Sequence of chain 1.B:
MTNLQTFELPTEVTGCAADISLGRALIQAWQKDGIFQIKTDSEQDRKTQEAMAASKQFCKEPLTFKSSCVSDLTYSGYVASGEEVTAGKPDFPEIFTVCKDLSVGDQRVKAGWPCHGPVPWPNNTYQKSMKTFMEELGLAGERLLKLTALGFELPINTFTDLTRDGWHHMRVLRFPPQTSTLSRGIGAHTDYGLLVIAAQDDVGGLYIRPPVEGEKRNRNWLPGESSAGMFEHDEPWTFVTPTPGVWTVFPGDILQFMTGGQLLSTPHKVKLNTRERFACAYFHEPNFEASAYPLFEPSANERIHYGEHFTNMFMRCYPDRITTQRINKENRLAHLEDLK

This protein binds this small molecule.
Small molecule (SMILES): O=C(O)CCC(=O)C(=O)O

Binding-site contacts:
Ligand atom O1 contacts residue LEU173 of chain 1.B at 3.6 Å.
Ligand atom O3 contacts residue VAL270 of chain 1.B at 3.4 Å.
Ligand atom O2 contacts residue HIS189 of chain 1.B at 3.5 Å (h-bond).
Ligand atom O5 contacts residue FE1 of chain 1.H at 2.4 Å.
Ligand atom C2 contacts residue ILE186 of chain 1.B at 4.1 Å (hydrophobic).
Ligand atom O5 contacts residue HIS189 of chain 1.B at 3.4 Å.
Ligand atom C2 contacts residue HIS268 of chain 1.B at 4.2 Å.
Ligand atom O2 contacts residue HIS268 of chain 1.B at 4.0 Å.
Ligand atom O1 contacts residue ARG171 of chain 1.B at 2.7 Å (salt-bridge).
Ligand atom O3 contacts residue ALA279 of chain 1.B at 3.7 Å.
Ligand atom O4 contacts residue ARG277 of chain 1.B at 2.7 Å (salt-bridge).
Ligand atom O5 contacts residue HIS268 of chain 1.B at 3.0 Å.
Ligand atom O3 contacts residue LEU173 of chain 1.B at 4.2 Å.
Ligand atom C3 contacts residue LEU173 of chain 1.B at 3.9 Å (hydrophobic).
Ligand atom C1 contacts residue ALA281 of chain 1.B at 3.9 Å (hydrophobic).
Ligand atom C2 contacts residue ALA281 of chain 1.B at 4.3 Å (hydrophobic).
Ligand atom O2 contacts residue ASP191 of chain 1.B at 3.5 Å (salt-bridge).
Ligand atom C4 contacts residue VAL270 of chain 1.B at 4.3 Å (hydrophobic).
Ligand atom C5 contacts residue VAL270 of chain 1.B at 3.9 Å (hydrophobic).
Ligand atom C1 contacts residue FE1 of chain 1.H at 2.9 Å.
Ligand atom C1 contacts residue ARG171 of chain 1.B at 3.5 Å.
Ligand atom C3 contacts residue ILE186 of chain 1.B at 3.9 Å (hydrophobic).
Ligand atom C5 contacts residue ARG277 of chain 1.B at 3.5 Å.
Ligand atom O4 contacts residue ALA279 of chain 1.B at 3.5 Å.
Ligand atom O3 contacts residue PHE175 of chain 1.B at 3.3 Å.
Ligand atom C3 contacts residue VAL270 of chain 1.B at 4.1 Å (hydrophobic).
Ligand atom C5 contacts residue ALA279 of chain 1.B at 3.8 Å (hydrophobic).
Ligand atom O4 contacts residue LEU206 of chain 1.B at 3.9 Å.
Ligand atom O1 contacts residue FE1 of chain 1.H at 4.1 Å.
Ligand atom O1 contacts residue ALA281 of chain 1.B at 3.8 Å.
Ligand atom O2 contacts residue PHE283 of chain 1.B at 3.7 Å.
Ligand atom O2 contacts residue ARG171 of chain 1.B at 3.6 Å (salt-bridge).
Ligand atom C4 contacts residue LEU173 of chain 1.B at 4.3 Å (hydrophobic).
Ligand atom O2 contacts residue FE1 of chain 1.H at 2.0 Å.
Ligand atom C1 contacts residue HIS189 of chain 1.B at 4.2 Å.
Ligand atom O2 contacts residue ARG1 of chain 1.J at 3.9 Å.
Ligand atom O3 contacts residue ARG277 of chain 1.B at 2.8 Å (salt-bridge).
Ligand atom C2 contacts residue HIS189 of chain 1.B at 4.2 Å.
Ligand atom C2 contacts residue FE1 of chain 1.H at 3.0 Å.
Ligand atom O2 contacts residue ALA281 of chain 1.B at 4.3 Å.